This protein binds this small molecule.
Small molecule (SMILES): CC(C)C[C@H](NC(=O)[C@H](CC(C)C)NC(=O)c1ccccc1)C(=O)O

Sequence of chain 1.CA:
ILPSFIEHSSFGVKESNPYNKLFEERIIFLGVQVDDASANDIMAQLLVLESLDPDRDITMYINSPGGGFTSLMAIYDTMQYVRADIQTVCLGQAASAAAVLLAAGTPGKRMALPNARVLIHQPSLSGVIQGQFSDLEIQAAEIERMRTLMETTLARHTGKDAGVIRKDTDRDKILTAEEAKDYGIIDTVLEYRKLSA

Binding-site contacts:
Ligand atom CD2 contacts residue PHE83 of chain 1.CA at 3.7 Å (hydrophobic).
Ligand atom CA contacts residue SER138 of chain 1.CA at 3.3 Å.
Ligand atom C4 contacts residue ALA111 of chain 1.CA at 3.8 Å (hydrophobic).
Ligand atom CB contacts residue SER138 of chain 1.CA at 3.7 Å.
Ligand atom C3 contacts residue GLY81 of chain 1.CA at 4.0 Å.
Ligand atom CD1 contacts residue ILE157 of chain 1.CA at 3.5 Å (hydrophobic).
Ligand atom N contacts residue SER138 of chain 1.CA at 2.8 Å (h-bond).
Ligand atom O contacts residue GLY82 of chain 1.CA at 3.7 Å.
Ligand atom C contacts residue GLY81 of chain 1.CA at 4.0 Å.
Ligand atom CD1 contacts residue SER138 of chain 1.CA at 3.9 Å.
Ligand atom N contacts residue GLY81 of chain 1.CA at 3.3 Å (h-bond).
Ligand atom C contacts residue LEU139 of chain 1.CA at 4.0 Å (hydrophobic).
Ligand atom O contacts residue PHE83 of chain 1.CA at 3.3 Å (h-bond).
Ligand atom C4 contacts residue MET164 of chain 1.CA at 4.0 Å (hydrophobic).
Ligand atom CD2 contacts residue GLN47 of chain 1.CA at 3.5 Å.
Ligand atom CG contacts residue SER138 of chain 1.CA at 3.3 Å.
Ligand atom C contacts residue SER138 of chain 1.CA at 4.0 Å.
Ligand atom O1 contacts residue PRO137 of chain 1.CA at 3.2 Å.
Ligand atom CD2 contacts residue PRO137 of chain 1.CA at 3.6 Å (hydrophobic).
Ligand atom C5 contacts residue SER110 of chain 1.CA at 3.7 Å.
Ligand atom C2 contacts residue PHE83 of chain 1.CA at 3.8 Å (hydrophobic).
Ligand atom C6 contacts residue HIS135 of chain 1.CA at 3.8 Å.
Ligand atom CD1 contacts residue GLN47 of chain 1.CA at 3.6 Å.
Ligand atom CG contacts residue GLY81 of chain 1.CA at 3.8 Å.
Ligand atom O1 contacts residue HIS135 of chain 1.CA at 4.0 Å.
Ligand atom C3 contacts residue PHE83 of chain 1.CA at 3.5 Å (hydrophobic).
Ligand atom C5 contacts residue ALA111 of chain 1.CA at 3.8 Å (hydrophobic).
Ligand atom C contacts residue SER138 of chain 1.CA at 3.4 Å.
Ligand atom C2 contacts residue GLY81 of chain 1.CA at 3.4 Å.
Ligand atom C5 contacts residue HIS135 of chain 1.CA at 3.9 Å.
Ligand atom C contacts residue PRO137 of chain 1.CA at 4.0 Å (hydrophobic).
Ligand atom OXT contacts residue LEU139 of chain 1.CA at 3.5 Å.
Ligand atom C5 contacts residue MET164 of chain 1.CA at 4.0 Å (hydrophobic).
Ligand atom CD2 contacts residue MET160 of chain 1.CA at 4.0 Å (hydrophobic).
Ligand atom C6 contacts residue SER110 of chain 1.CA at 3.2 Å.
Ligand atom CG contacts residue PRO137 of chain 1.CA at 3.9 Å (hydrophobic).
Ligand atom CD1 contacts residue PRO137 of chain 1.CA at 3.9 Å (hydrophobic).
Ligand atom O1 contacts residue SER138 of chain 1.CA at 2.8 Å (h-bond).
Ligand atom C1 contacts residue SER110 of chain 1.CA at 3.9 Å.
Ligand atom C1 contacts residue GLY81 of chain 1.CA at 3.8 Å.